Sequence of chain 1.A:
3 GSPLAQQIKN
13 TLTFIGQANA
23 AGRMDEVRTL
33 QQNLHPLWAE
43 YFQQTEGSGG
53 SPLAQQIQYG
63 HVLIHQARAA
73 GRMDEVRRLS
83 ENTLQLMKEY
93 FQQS

This protein binds this small molecule.
Small molecule (SMILES): C[C@@H](c1ccccc1)P(=O)(O)Oc1ccc2c(CS(=O)(=O)O)cc(=O)oc2c1

Binding-site contacts:
Ligand atom O8 contacts residue ARG70 of chain 1.A at 2.8 Å (salt-bridge).
Ligand atom O3 contacts residue ARG70 of chain 1.A at 3.1 Å.
Ligand atom P1 contacts residue ZN1 of chain 1.B at 3.2 Å.
Ligand atom C18 contacts residue ARG70 of chain 1.A at 3.3 Å.
Ligand atom C14 contacts residue GLN34 of chain 1.A at 3.7 Å.
Ligand atom C10 contacts residue ARG70 of chain 1.A at 3.6 Å.
Ligand atom C6 contacts residue MET89 of chain 1.A at 3.4 Å (hydrophobic).
Ligand atom C18 contacts residue GLN33 of chain 1.A at 3.8 Å.
Ligand atom C3 contacts residue HIS63 of chain 1.A at 3.8 Å.
Ligand atom C11 contacts residue ARG70 of chain 1.A at 3.8 Å.
Ligand atom C6 contacts residue HIS63 of chain 1.A at 3.5 Å.
Ligand atom O1 contacts residue ZN1 of chain 1.B at 1.8 Å.
Ligand atom C7 contacts residue HIS63 of chain 1.A at 3.5 Å.
Ligand atom C9 contacts residue ARG70 of chain 1.A at 3.5 Å.
Ligand atom O1 contacts residue HIS63 of chain 1.A at 3.1 Å (h-bond).
Ligand atom O8 contacts residue ZN1 of chain 1.B at 3.6 Å.
Ligand atom C2 contacts residue GLN33 of chain 1.A at 3.8 Å.
Ligand atom C12 contacts residue GLN34 of chain 1.A at 3.8 Å.
Ligand atom C5 contacts residue MET89 of chain 1.A at 3.7 Å (hydrophobic).
Ligand atom O8 contacts residue HIS67 of chain 1.A at 3.7 Å.
Ligand atom O6 contacts residue ARG70 of chain 1.A at 3.7 Å.
Ligand atom O1 contacts residue HIS37 of chain 1.A at 3.2 Å (h-bond).
Ligand atom O6 contacts residue ARG30 of chain 1.A at 3.9 Å.
Ligand atom O2 contacts residue GLN33 of chain 1.A at 3.4 Å (h-bond).
Ligand atom C7 contacts residue THR85 of chain 1.A at 3.9 Å.
Ligand atom P1 contacts residue ARG70 of chain 1.A at 3.9 Å.
Ligand atom O8 contacts residue ILE66 of chain 1.A at 3.5 Å.
Ligand atom C13 contacts residue GLN34 of chain 1.A at 3.7 Å.
Ligand atom C16 contacts residue ARG30 of chain 1.A at 3.8 Å.
Ligand atom O1 contacts residue HIS67 of chain 1.A at 3.3 Å (h-bond).
Ligand atom O7 contacts residue ARG30 of chain 1.A at 3.2 Å.
Ligand atom C5 contacts residue HIS63 of chain 1.A at 3.6 Å.
Ligand atom C8 contacts residue HIS63 of chain 1.A at 3.7 Å.
Ligand atom C17 contacts residue GLN34 of chain 1.A at 3.8 Å.
Ligand atom O2 contacts residue ARG70 of chain 1.A at 3.8 Å.
Ligand atom C4 contacts residue HIS63 of chain 1.A at 3.8 Å.
Ligand atom C4 contacts residue LEU36 of chain 1.A at 3.8 Å (hydrophobic).
Ligand atom C5 contacts residue TRP40 of chain 1.A at 3.9 Å (hydrophobic).
Ligand atom C11 contacts residue GLN34 of chain 1.A at 3.8 Å.
Ligand atom C17 contacts residue ARG70 of chain 1.A at 3.6 Å.